Binding-site contacts:
Ligand atom C15 contacts residue VAL331 of chain 1.A at 3.6 Å (hydrophobic).
Ligand atom C06 contacts residue TYR580 of chain 1.A at 4.0 Å (hydrophobic).
Ligand atom O04 contacts residue HIS303 of chain 1.A at 4.2 Å.
Ligand atom C10 contacts residue LEU330 of chain 1.A at 2.9 Å (hydrophobic).
Ligand atom C17 contacts residue GLN334 of chain 1.A at 3.9 Å.
Ligand atom N09 contacts residue GLU312 of chain 1.A at 3.1 Å (salt-bridge).
Ligand atom C26 contacts residue GLN334 of chain 1.A at 3.9 Å.
Ligand atom N11 contacts residue GLY310 of chain 1.A at 3.5 Å.
Ligand atom N11 contacts residue LEU330 of chain 1.A at 4.0 Å.
Ligand atom N11 contacts residue GLY332 of chain 1.A at 3.9 Å.
Ligand atom N02 contacts residue GLY306 of chain 1.A at 4.0 Å.
Ligand atom C13 contacts residue GLY332 of chain 1.A at 3.8 Å.
Ligand atom C17 contacts residue VAL331 of chain 1.A at 4.4 Å (hydrophobic).
Ligand atom C10 contacts residue GLY310 of chain 1.A at 3.3 Å.
Ligand atom N16 contacts residue GLN334 of chain 1.A at 4.0 Å.
Ligand atom C10 contacts residue VAL331 of chain 1.A at 3.7 Å (hydrophobic).
Ligand atom C07 contacts residue GLY310 of chain 1.A at 4.3 Å.
Ligand atom C08 contacts residue TYR580 of chain 1.A at 3.5 Å (hydrophobic).
Ligand atom N12 contacts residue GLY333 of chain 1.A at 4.4 Å.
Ligand atom O04 contacts residue GLY306 of chain 1.A at 4.0 Å.
Ligand atom C08 contacts residue GLU312 of chain 1.A at 4.2 Å.
Ligand atom C03 contacts residue GLY332 of chain 1.A at 4.4 Å.
Ligand atom C10 contacts residue GLU312 of chain 1.A at 3.8 Å.
Ligand atom C07 contacts residue TYR580 of chain 1.A at 3.7 Å (hydrophobic).
Ligand atom C03 contacts residue HIS307 of chain 1.A at 3.9 Å.
Ligand atom N12 contacts residue GLY332 of chain 1.A at 2.9 Å (h-bond).
Ligand atom C01 contacts residue HIS303 of chain 1.A at 3.0 Å.
Ligand atom C15 contacts residue GLY332 of chain 1.A at 4.0 Å.
Ligand atom N09 contacts residue GLY310 of chain 1.A at 3.9 Å.
Ligand atom O04 contacts residue HIS307 of chain 1.A at 3.6 Å.
Ligand atom N09 contacts residue TYR580 of chain 1.A at 4.0 Å.
Ligand atom C05 contacts residue GLY332 of chain 1.A at 3.5 Å.
Ligand atom C03 contacts residue GLY306 of chain 1.A at 3.8 Å.
Ligand atom N02 contacts residue HIS303 of chain 1.A at 3.8 Å.
Ligand atom N02 contacts residue HIS307 of chain 1.A at 4.1 Å.
Ligand atom C05 contacts residue GLY306 of chain 1.A at 4.0 Å.
Ligand atom N09 contacts residue LEU330 of chain 1.A at 3.5 Å (h-bond).
Ligand atom C10 contacts residue GLY332 of chain 1.A at 4.3 Å.
Ligand atom N11 contacts residue VAL331 of chain 1.A at 4.0 Å.
Ligand atom N11 contacts residue TYR580 of chain 1.A at 4.3 Å.

Sequence of chain 1.A:
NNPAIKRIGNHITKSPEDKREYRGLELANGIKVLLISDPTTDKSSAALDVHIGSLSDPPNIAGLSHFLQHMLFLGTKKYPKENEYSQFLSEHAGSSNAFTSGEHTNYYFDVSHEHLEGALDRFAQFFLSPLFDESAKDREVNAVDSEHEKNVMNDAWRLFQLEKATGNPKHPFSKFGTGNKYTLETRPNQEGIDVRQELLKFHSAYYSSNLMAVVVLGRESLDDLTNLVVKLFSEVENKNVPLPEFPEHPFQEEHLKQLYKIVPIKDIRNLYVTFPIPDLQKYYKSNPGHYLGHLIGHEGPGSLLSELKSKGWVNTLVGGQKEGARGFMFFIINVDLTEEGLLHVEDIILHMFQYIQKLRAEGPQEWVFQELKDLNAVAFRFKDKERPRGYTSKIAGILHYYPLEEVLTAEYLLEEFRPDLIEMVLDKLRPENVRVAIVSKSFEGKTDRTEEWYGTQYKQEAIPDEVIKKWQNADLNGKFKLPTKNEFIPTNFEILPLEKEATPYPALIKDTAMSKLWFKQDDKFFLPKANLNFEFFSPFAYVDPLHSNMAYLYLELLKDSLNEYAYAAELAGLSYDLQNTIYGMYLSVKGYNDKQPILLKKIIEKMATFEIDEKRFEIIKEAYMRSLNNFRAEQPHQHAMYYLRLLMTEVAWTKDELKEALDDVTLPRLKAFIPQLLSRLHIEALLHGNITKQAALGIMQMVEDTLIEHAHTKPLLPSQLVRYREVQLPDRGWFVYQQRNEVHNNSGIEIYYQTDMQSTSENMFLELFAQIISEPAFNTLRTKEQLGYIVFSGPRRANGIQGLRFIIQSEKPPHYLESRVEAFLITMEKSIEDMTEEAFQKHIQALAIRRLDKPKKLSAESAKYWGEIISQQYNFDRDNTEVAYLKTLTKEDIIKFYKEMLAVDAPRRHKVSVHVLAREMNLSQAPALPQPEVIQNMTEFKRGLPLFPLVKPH

A protein and the small-molecule ligand that binds it are described below.
Small molecule (SMILES): CNC(=O)[C@H](Cc1c[nH]cn1)NC(=O)CN(CCCc1ccccc1)CC(=O)O